Sequence of chain 1.G:
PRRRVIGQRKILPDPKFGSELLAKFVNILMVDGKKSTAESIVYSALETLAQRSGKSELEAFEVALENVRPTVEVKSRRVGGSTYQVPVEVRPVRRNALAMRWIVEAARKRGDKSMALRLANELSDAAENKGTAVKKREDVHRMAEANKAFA

Binding-site contacts:
Ligand atom C4 contacts residue GLY82 of chain 1.G at 3.7 Å.
Ligand atom O2' contacts residue MG1 of chain 1.TD at 4.1 Å.
Ligand atom C2 contacts residue GLY82 of chain 1.G at 4.2 Å.
Ligand atom C2' contacts residue MG1 of chain 1.TD at 4.5 Å.
Ligand atom C3' contacts residue MG1 of chain 1.TD at 4.4 Å.
Ligand atom OP1 contacts residue MG1 of chain 1.TD at 2.9 Å.
Ligand atom O2' contacts residue MG1 of chain 1.MC at 3.9 Å.
Ligand atom N4 contacts residue GLY82 of chain 1.G at 3.7 Å.
Ligand atom N3 contacts residue GLY82 of chain 1.G at 3.5 Å (h-bond).
Ligand atom P contacts residue MG1 of chain 1.TD at 4.3 Å.
Ligand atom OP1 contacts residue GLY81 of chain 1.G at 3.8 Å.

This small molecule binds to this protein.
Small molecule (SMILES): Nc1ccn([C@@H]2O[C@H](COP(=O)=O)[C@@H](O[P](=O)(O)OC[C@H]3O[C@@H](n4cnc5c(=O)nc(N)[nH]c54)[C@H](O)[C@@H]3O[P](=O)(O)OC[C@H]3O[C@@H](n4ccc(N)nc4=O)[C@H](O)[C@@H]3O[P](=O)(O)OC[C@H]3O[C@@H](n4ccc(N)nc4=O)[C@H](O)[C@@H]3O[P](=O)(O)OC[C@H]3O[C@@H](n4ccc(N)nc4=O)[C@H](O)[C@@H]3O[P](=O)(O)OC[C@H]3O[C@@H](n4cnc5c(=O)nc(N)[nH]c54)[C@H](O)[C@@H]3O[P](=O)(O)OC[C@H]3O[C@@H](n4ccc(=O)[nH]c4=O)[C@H](O)[C@@H]3O[P](=O)(O)OC[C@H]3O[C@@H](n4cnc5c(=O)nc(N)[nH]c54)[C@H](O)[C@@H]3O[P](=O)(O)OC[C@H]3O[C@@H](n4cnc5c(N)ncnc54)[C@H](O)[C@@H]3O)[C@H]2O)c(=O)n1